Binding-site contacts:
Ligand atom N2 contacts residue PRO1 of chain 1.A at 2.4 Å (h-bond).
Ligand atom C9 contacts residue PRO1 of chain 1.A at 4.4 Å (hydrophobic).
Ligand atom C7 contacts residue MET2 of chain 1.A at 3.4 Å (hydrophobic).
Ligand atom N2 contacts residue TYR95 of chain 1.B at 3.6 Å (h-bond).
Ligand atom C5 contacts residue PRO1 of chain 1.A at 3.1 Å (hydrophobic).
Ligand atom C10 contacts residue MET2 of chain 1.A at 4.4 Å (hydrophobic).
Ligand atom S2 contacts residue TYR95 of chain 1.B at 3.7 Å.
Ligand atom N2 contacts residue TYR36 of chain 1.A at 3.6 Å.
Ligand atom C9 contacts residue VAL106 of chain 1.A at 4.2 Å (hydrophobic).
Ligand atom C9 contacts residue SER63 of chain 1.A at 3.7 Å.
Ligand atom S2 contacts residue PRO1 of chain 1.A at 2.6 Å (h-bond).
Ligand atom C5 contacts residue MET2 of chain 1.A at 4.0 Å (hydrophobic).
Ligand atom C8 contacts residue MET101 of chain 1.A at 4.2 Å (hydrophobic).
Ligand atom C4 contacts residue TYR95 of chain 1.B at 4.2 Å (hydrophobic).
Ligand atom C9 contacts residue MET101 of chain 1.A at 4.4 Å (hydrophobic).
Ligand atom C10 contacts residue HIS62 of chain 1.A at 3.7 Å.
Ligand atom C5 contacts residue HIS62 of chain 1.A at 4.3 Å.
Ligand atom C9 contacts residue ILE64 of chain 1.A at 3.8 Å (hydrophobic).
Ligand atom C4 contacts residue TYR36 of chain 1.A at 3.6 Å (hydrophobic).
Ligand atom C6 contacts residue PRO1 of chain 1.A at 4.1 Å (hydrophobic).
Ligand atom C8 contacts residue HIS62 of chain 1.A at 3.9 Å.
Ligand atom C8 contacts residue ASN97 of chain 1.B at 3.4 Å.
Ligand atom C9 contacts residue HIS62 of chain 1.A at 3.7 Å.
Ligand atom C10 contacts residue PRO1 of chain 1.A at 3.3 Å (hydrophobic).
Ligand atom C8 contacts residue MET2 of chain 1.A at 4.2 Å (hydrophobic).
Ligand atom C7 contacts residue ASN97 of chain 1.B at 3.7 Å.
Ligand atom C5 contacts residue TYR95 of chain 1.B at 4.1 Å (hydrophobic).
Ligand atom S2 contacts residue TYR36 of chain 1.A at 3.2 Å (h-bond).
Ligand atom C6 contacts residue MET2 of chain 1.A at 3.8 Å (hydrophobic).
Ligand atom C10 contacts residue SER63 of chain 1.A at 3.8 Å.
Ligand atom C6 contacts residue TYR95 of chain 1.B at 3.5 Å (hydrophobic).
Ligand atom C6 contacts residue VAL106 of chain 1.A at 4.2 Å (hydrophobic).
Ligand atom C4 contacts residue PRO1 of chain 1.A at 1.3 Å (hydrophobic).
Ligand atom S2 contacts residue ILE37 of chain 1.A at 4.4 Å.
Ligand atom C4 contacts residue MET2 of chain 1.A at 4.5 Å (hydrophobic).
Ligand atom C7 contacts residue VAL106 of chain 1.A at 3.6 Å (hydrophobic).
Ligand atom N2 contacts residue MET2 of chain 1.A at 4.1 Å.
Ligand atom C8 contacts residue VAL106 of chain 1.A at 3.7 Å (hydrophobic).
Ligand atom C7 contacts residue TYR95 of chain 1.B at 4.2 Å (hydrophobic).
Ligand atom C10 contacts residue ILE64 of chain 1.A at 3.9 Å (hydrophobic).

Sequence of chain 1.A:
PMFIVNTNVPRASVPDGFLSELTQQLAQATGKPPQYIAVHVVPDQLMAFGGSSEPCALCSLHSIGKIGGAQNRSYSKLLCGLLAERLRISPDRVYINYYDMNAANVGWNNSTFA

Sequence of chain 1.B:
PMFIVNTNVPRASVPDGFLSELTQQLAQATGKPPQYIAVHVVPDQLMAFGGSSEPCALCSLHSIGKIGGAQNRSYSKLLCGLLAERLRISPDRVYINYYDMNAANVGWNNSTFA

The small molecule below binds the protein below.
Small molecule (SMILES): S=CNc1ccccc1